Binding-site contacts:
Ligand atom C2 contacts residue ILE183 of chain 1.F at 4.0 Å (hydrophobic).
Ligand atom O6 contacts residue TYR322 of chain 1.G at 3.9 Å.
Ligand atom O4 contacts residue ASP320 of chain 1.G at 3.9 Å.
Ligand atom C3 contacts residue HIS181 of chain 1.F at 3.8 Å.
Ligand atom C6 contacts residue ILE545 of chain 1.A at 3.7 Å (hydrophobic).
Ligand atom C8 contacts residue ARG349 of chain 1.G at 3.3 Å.
Ligand atom O2 contacts residue ASP320 of chain 1.G at 3.2 Å (salt-bridge).
Ligand atom C1 contacts residue ASN539 of chain 1.A at 1.4 Å.
Ligand atom C6 contacts residue THR541 of chain 1.A at 4.0 Å.
Ligand atom C7 contacts residue TRP538 of chain 1.A at 4.0 Å (hydrophobic).
Ligand atom O4 contacts residue ILE183 of chain 1.F at 3.2 Å (h-bond).
Ligand atom O6 contacts residue HIS542 of chain 1.A at 3.1 Å.
Ligand atom O7 contacts residue TRP538 of chain 1.A at 3.9 Å.
Ligand atom N2 contacts residue ASN539 of chain 1.A at 2.9 Å (h-bond).
Ligand atom O5 contacts residue ASN539 of chain 1.A at 2.4 Å (h-bond).
Ligand atom C7 contacts residue ASN539 of chain 1.A at 3.7 Å.
Ligand atom C5 contacts residue ASN539 of chain 1.A at 3.6 Å.
Ligand atom O4 contacts residue HIS181 of chain 1.F at 3.5 Å (h-bond).
Ligand atom C1 contacts residue LEU78 of chain 1.A at 4.0 Å (hydrophobic).
Ligand atom O6 contacts residue ILE545 of chain 1.A at 3.8 Å.
Ligand atom O2 contacts residue ILE183 of chain 1.F at 3.9 Å.
Ligand atom C2 contacts residue ASN539 of chain 1.A at 2.5 Å.
Ligand atom O6 contacts residue TYR322 of chain 1.G at 3.7 Å.
Ligand atom C6 contacts residue PRO321 of chain 1.G at 3.3 Å (hydrophobic).
Ligand atom C8 contacts residue LEU78 of chain 1.A at 3.9 Å (hydrophobic).
Ligand atom O4 contacts residue PRO321 of chain 1.G at 3.1 Å (h-bond).
Ligand atom O6 contacts residue ARG349 of chain 1.G at 3.0 Å (salt-bridge).
Ligand atom C3 contacts residue ILE183 of chain 1.F at 3.9 Å (hydrophobic).
Ligand atom C8 contacts residue ILE545 of chain 1.A at 3.8 Å (hydrophobic).
Ligand atom O3 contacts residue ILE183 of chain 1.F at 4.0 Å.
Ligand atom C6 contacts residue ASP320 of chain 1.G at 3.8 Å.
Ligand atom C4 contacts residue PRO321 of chain 1.G at 3.7 Å (hydrophobic).
Ligand atom O5 contacts residue LEU78 of chain 1.A at 4.0 Å.
Ligand atom O7 contacts residue THR541 of chain 1.A at 3.9 Å.
Ligand atom C8 contacts residue THR541 of chain 1.A at 3.9 Å.
Ligand atom C5 contacts residue THR541 of chain 1.A at 3.8 Å.
Ligand atom O3 contacts residue HIS181 of chain 1.F at 2.7 Å (h-bond).
Ligand atom C3 contacts residue ASN539 of chain 1.A at 3.8 Å.
Ligand atom O4 contacts residue HIS182 of chain 1.F at 3.5 Å.
Ligand atom O3 contacts residue ARG349 of chain 1.G at 3.5 Å (salt-bridge).

This small molecule binds to this protein.
Small molecule (SMILES): CC(=O)N[C@H]1[C@H](O[C@H]2[C@H](O)[C@@H](NC(C)=O)CO[C@@H]2CO)O[C@H](CO)[C@@H](O[C@@H]2O[C@H](CO[C@H]3O[C@H](CO)[C@@H](O)[C@H](O)[C@@H]3O)[C@@H](O)[C@H](O[C@H]3O[C@H](CO)[C@@H](O)[C@H](O)[C@@H]3O[C@H]3O[C@H](CO)[C@@H](O)[C@H](O)[C@@H]3O[C@H]3O[C@H](CO)[C@@H](O)[C@H](O)[C@@H]3O)[C@@H]2O)[C@@H]1O

Sequence of chain 1.A:
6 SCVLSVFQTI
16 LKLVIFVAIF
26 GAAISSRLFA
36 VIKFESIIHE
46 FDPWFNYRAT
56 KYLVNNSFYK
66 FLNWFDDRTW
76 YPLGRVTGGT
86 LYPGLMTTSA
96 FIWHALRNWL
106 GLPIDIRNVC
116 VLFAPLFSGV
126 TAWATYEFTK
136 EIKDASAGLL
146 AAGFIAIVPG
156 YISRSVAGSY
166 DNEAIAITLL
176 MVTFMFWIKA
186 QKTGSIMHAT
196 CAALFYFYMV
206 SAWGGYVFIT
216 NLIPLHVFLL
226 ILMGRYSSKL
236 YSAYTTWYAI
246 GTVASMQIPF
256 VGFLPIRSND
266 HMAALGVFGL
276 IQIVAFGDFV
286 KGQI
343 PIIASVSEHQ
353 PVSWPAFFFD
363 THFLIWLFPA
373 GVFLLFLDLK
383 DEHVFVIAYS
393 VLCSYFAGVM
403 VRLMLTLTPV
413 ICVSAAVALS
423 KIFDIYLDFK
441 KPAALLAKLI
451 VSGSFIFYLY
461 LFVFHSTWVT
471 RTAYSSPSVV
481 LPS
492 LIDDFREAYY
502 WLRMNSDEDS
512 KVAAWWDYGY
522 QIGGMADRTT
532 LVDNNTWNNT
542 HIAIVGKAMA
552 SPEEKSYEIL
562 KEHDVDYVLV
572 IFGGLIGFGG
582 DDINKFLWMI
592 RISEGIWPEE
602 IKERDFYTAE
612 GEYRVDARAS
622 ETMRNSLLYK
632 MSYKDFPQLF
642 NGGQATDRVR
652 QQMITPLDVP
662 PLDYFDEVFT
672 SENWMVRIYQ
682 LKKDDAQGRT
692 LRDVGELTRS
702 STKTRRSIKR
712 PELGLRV

Sequence of chain 1.G:
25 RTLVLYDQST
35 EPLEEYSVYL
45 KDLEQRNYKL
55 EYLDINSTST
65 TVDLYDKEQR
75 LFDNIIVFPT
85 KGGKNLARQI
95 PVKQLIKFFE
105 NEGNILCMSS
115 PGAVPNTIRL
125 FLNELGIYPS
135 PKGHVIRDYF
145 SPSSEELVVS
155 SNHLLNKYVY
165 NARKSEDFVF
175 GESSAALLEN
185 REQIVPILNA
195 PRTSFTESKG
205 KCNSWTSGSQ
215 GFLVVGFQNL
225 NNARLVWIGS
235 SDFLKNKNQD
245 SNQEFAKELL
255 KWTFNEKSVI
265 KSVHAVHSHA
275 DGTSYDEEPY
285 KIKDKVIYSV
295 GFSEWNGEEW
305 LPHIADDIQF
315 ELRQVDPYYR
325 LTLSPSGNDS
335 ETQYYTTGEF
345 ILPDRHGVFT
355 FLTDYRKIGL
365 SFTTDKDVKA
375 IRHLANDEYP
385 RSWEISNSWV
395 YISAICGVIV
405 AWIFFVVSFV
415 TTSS

Sequence of chain 1.F:
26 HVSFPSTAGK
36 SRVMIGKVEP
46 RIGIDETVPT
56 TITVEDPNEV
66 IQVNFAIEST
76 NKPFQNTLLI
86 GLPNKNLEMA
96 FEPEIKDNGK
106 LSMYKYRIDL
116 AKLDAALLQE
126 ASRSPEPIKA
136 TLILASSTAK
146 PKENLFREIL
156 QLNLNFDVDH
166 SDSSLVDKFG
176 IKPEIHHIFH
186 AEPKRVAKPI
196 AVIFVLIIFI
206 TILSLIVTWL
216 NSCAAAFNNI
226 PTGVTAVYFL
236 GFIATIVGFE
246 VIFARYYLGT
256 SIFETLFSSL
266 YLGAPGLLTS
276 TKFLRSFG